Sequence of chain 1.B:
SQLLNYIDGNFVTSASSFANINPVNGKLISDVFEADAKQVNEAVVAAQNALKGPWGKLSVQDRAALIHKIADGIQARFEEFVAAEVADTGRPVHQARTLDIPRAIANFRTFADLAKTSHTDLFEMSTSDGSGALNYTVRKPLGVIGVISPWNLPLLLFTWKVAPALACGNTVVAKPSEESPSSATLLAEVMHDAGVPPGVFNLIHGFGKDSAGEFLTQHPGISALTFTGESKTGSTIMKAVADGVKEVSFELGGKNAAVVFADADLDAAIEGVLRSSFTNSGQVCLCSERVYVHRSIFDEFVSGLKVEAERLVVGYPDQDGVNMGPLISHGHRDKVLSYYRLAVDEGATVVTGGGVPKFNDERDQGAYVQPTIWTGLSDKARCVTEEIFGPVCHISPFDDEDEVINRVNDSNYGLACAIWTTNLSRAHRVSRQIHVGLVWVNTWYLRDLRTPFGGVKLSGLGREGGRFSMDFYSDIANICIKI

This small molecule binds to this protein.
Small molecule (SMILES): N/C(=C/C=C/C=O)C(=O)O

Binding-site contacts:
Ligand atom N contacts residue LEU173 of chain 1.B at 4.0 Å.
Ligand atom C2 contacts residue PHE470 of chain 1.B at 3.7 Å (hydrophobic).
Ligand atom O contacts residue CYS302 of chain 1.B at 4.1 Å.
Ligand atom O contacts residue NAD1 of chain 1.J at 2.7 Å (h-bond).
Ligand atom N contacts residue ARG120 of chain 1.B at 2.5 Å (salt-bridge).
Ligand atom C2 contacts residue TYR462 of chain 1.B at 4.2 Å (hydrophobic).
Ligand atom C1 contacts residue NAD1 of chain 1.J at 4.1 Å.
Ligand atom C5 contacts residue PHE470 of chain 1.B at 4.3 Å (hydrophobic).
Ligand atom C contacts residue NAD1 of chain 1.J at 2.8 Å.
Ligand atom O1 contacts residue ARG464 of chain 1.B at 4.1 Å.
Ligand atom C4 contacts residue ARG120 of chain 1.B at 3.6 Å.
Ligand atom C1 contacts residue LEU303 of chain 1.B at 4.0 Å (hydrophobic).
Ligand atom C1 contacts residue CYS302 of chain 1.B at 3.7 Å (hydrophobic).
Ligand atom C4 contacts residue ARG464 of chain 1.B at 3.4 Å.
Ligand atom C5 contacts residue ARG120 of chain 1.B at 3.8 Å.
Ligand atom O contacts residue PHE470 of chain 1.B at 3.4 Å.
Ligand atom C contacts residue LEU174 of chain 1.B at 3.9 Å (hydrophobic).
Ligand atom C1 contacts residue PHE470 of chain 1.B at 4.0 Å (hydrophobic).
Ligand atom N contacts residue ARG464 of chain 1.B at 3.1 Å (salt-bridge).
Ligand atom O1 contacts residue PHE470 of chain 1.B at 3.6 Å.
Ligand atom C4 contacts residue TYR462 of chain 1.B at 3.3 Å (hydrophobic).
Ligand atom C1 contacts residue LEU174 of chain 1.B at 4.1 Å (hydrophobic).
Ligand atom C contacts residue PHE470 of chain 1.B at 3.8 Å (hydrophobic).
Ligand atom C contacts residue CYS302 of chain 1.B at 3.1 Å (hydrophobic).
Ligand atom C3 contacts residue LEU173 of chain 1.B at 4.3 Å (hydrophobic).
Ligand atom C4 contacts residue LEU173 of chain 1.B at 3.9 Å (hydrophobic).
Ligand atom O contacts residue GLU268 of chain 1.B at 3.7 Å.
Ligand atom O2 contacts residue TRP177 of chain 1.B at 3.6 Å.
Ligand atom C3 contacts residue ARG464 of chain 1.B at 4.3 Å.
Ligand atom C3 contacts residue TYR462 of chain 1.B at 2.9 Å (hydrophobic).
Ligand atom O2 contacts residue ARG120 of chain 1.B at 3.0 Å (salt-bridge).
Ligand atom C5 contacts residue LEU173 of chain 1.B at 4.2 Å (hydrophobic).
Ligand atom O1 contacts residue LEU174 of chain 1.B at 3.8 Å.
Ligand atom O2 contacts residue ARG464 of chain 1.B at 2.7 Å (salt-bridge).
Ligand atom C2 contacts residue LEU174 of chain 1.B at 3.8 Å (hydrophobic).
Ligand atom C5 contacts residue ARG464 of chain 1.B at 3.4 Å.
Ligand atom O1 contacts residue TRP177 of chain 1.B at 3.9 Å.
Ligand atom N contacts residue TYR462 of chain 1.B at 2.9 Å (h-bond).
Ligand atom O contacts residue LEU174 of chain 1.B at 3.5 Å.
Ligand atom C1 contacts residue LEU170 of chain 1.B at 4.2 Å (hydrophobic).